Binding-site contacts:
Ligand atom C1 contacts residue ASN12 of chain 58.M at 2.2 Å.
Ligand atom O5 contacts residue ASN12 of chain 58.M at 2.8 Å (h-bond).
Ligand atom N2 contacts residue ASN12 of chain 58.M at 3.8 Å.
Ligand atom C5 contacts residue ASN12 of chain 58.M at 4.2 Å.
Ligand atom O7 contacts residue ASN12 of chain 58.M at 3.6 Å.
Ligand atom C2 contacts residue ASN12 of chain 58.M at 3.3 Å.
Ligand atom C7 contacts residue ASN12 of chain 58.M at 3.9 Å.

A protein and the small-molecule ligand that binds it are described below.
Small molecule (SMILES): CC(=O)N[C@H]1[C@H](O[C@H]2[C@H](O)[C@@H](NC(C)=O)CO[C@@H]2CO)O[C@H](CO)[C@@H](O)[C@@H]1O

Sequence of chain 58.M:
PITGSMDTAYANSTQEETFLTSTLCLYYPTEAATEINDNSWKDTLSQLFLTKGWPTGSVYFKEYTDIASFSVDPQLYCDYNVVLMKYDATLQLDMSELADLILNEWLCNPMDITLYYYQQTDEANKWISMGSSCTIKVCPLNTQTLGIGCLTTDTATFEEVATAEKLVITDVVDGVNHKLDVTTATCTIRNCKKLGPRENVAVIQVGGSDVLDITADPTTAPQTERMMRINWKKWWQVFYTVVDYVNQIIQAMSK